This small molecule binds to this protein.
Small molecule (SMILES): C/C=C1\[C@H]2C=C(C)C[C@]1(N)c1ccc(=O)[nH]c1C2

Sequence of chain 2.A:
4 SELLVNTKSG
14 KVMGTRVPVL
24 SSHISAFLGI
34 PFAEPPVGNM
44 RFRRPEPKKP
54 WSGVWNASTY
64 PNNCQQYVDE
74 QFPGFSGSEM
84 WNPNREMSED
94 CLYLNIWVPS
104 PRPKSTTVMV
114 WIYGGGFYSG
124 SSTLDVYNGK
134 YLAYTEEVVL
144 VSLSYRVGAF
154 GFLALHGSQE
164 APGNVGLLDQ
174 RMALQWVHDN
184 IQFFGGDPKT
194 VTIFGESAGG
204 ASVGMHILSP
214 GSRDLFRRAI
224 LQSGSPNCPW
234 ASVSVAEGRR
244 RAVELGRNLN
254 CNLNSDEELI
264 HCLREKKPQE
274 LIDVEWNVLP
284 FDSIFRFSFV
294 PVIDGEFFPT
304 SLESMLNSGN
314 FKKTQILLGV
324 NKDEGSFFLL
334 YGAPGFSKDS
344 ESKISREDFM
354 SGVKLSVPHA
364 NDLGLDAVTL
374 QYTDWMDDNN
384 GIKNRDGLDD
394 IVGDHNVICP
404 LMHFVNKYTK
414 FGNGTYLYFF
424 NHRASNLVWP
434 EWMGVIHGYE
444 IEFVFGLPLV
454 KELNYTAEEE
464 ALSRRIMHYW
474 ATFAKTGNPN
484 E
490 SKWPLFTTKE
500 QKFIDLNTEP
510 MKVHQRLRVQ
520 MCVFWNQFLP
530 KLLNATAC

Binding-site contacts:
Ligand atom C9 contacts residue TRP84 of chain 2.A at 3.8 Å (hydrophobic).
Ligand atom N2 contacts residue TRP84 of chain 2.A at 3.9 Å.
Ligand atom C15 contacts residue PHE331 of chain 2.A at 4.0 Å (hydrophobic).
Ligand atom C2 contacts residue TRP84 of chain 2.A at 4.0 Å (hydrophobic).
Ligand atom O1 contacts residue TYR130 of chain 2.A at 2.6 Å (h-bond).
Ligand atom O1 contacts residue GLY123 of chain 2.A at 3.5 Å.
Ligand atom C15 contacts residue PHE290 of chain 2.A at 4.0 Å (hydrophobic).
Ligand atom C1 contacts residue GLY118 of chain 2.A at 3.8 Å.
Ligand atom C5 contacts residue TRP84 of chain 2.A at 3.9 Å (hydrophobic).
Ligand atom C3 contacts residue SER122 of chain 2.A at 3.6 Å.
Ligand atom N1 contacts residue GLY117 of chain 2.A at 4.0 Å.
Ligand atom N1 contacts residue GLY118 of chain 2.A at 3.7 Å.
Ligand atom C3 contacts residue GLY118 of chain 2.A at 4.0 Å.
Ligand atom C15 contacts residue GLY118 of chain 2.A at 3.6 Å.
Ligand atom C1 contacts residue TRP84 of chain 2.A at 4.0 Å (hydrophobic).
Ligand atom N1 contacts residue TRP84 of chain 2.A at 3.8 Å.
Ligand atom C13 contacts residue TYR121 of chain 2.A at 3.7 Å (hydrophobic).
Ligand atom C2 contacts residue SER122 of chain 2.A at 3.9 Å.
Ligand atom C2 contacts residue GLY123 of chain 2.A at 3.8 Å.
Ligand atom C2 contacts residue GLY118 of chain 2.A at 4.1 Å.
Ligand atom C10 contacts residue TRP84 of chain 2.A at 3.8 Å (hydrophobic).
Ligand atom C8 contacts residue HIS440 of chain 2.A at 3.6 Å.
Ligand atom C8 contacts residue SER200 of chain 2.A at 4.1 Å.
Ligand atom C1 contacts residue GLY123 of chain 2.A at 4.0 Å.
Ligand atom C4 contacts residue GLY118 of chain 2.A at 3.9 Å.
Ligand atom C7 contacts residue HIS440 of chain 2.A at 3.7 Å.
Ligand atom N2 contacts residue PHE330 of chain 2.A at 3.9 Å.
Ligand atom O1 contacts residue GLY117 of chain 2.A at 4.0 Å.
Ligand atom C14 contacts residue GLY118 of chain 2.A at 3.8 Å.
Ligand atom C6 contacts residue GLU199 of chain 2.A at 3.5 Å.
Ligand atom C15 contacts residue GLY119 of chain 2.A at 3.4 Å.
Ligand atom N1 contacts residue TYR130 of chain 2.A at 3.3 Å (h-bond).
Ligand atom C10 contacts residue PHE330 of chain 2.A at 4.1 Å (hydrophobic).
Ligand atom C15 contacts residue TYR121 of chain 2.A at 3.7 Å (hydrophobic).
Ligand atom O1 contacts residue GLY118 of chain 2.A at 4.1 Å.
Ligand atom C3 contacts residue TRP84 of chain 2.A at 3.9 Å (hydrophobic).
Ligand atom O1 contacts residue TYR116 of chain 2.A at 3.9 Å.
Ligand atom C1 contacts residue TYR130 of chain 2.A at 3.3 Å (hydrophobic).
Ligand atom C9 contacts residue HIS440 of chain 2.A at 3.0 Å.
Ligand atom C5 contacts residue GLY118 of chain 2.A at 3.8 Å.